Binding-site contacts:
Ligand atom C3 contacts residue LEU151 of chain 14.D at 4.2 Å (hydrophobic).
Ligand atom O6 contacts residue SER89 of chain 14.D at 2.8 Å (h-bond).
Ligand atom C1 contacts residue ASN87 of chain 14.D at 1.4 Å.
Ligand atom C1 contacts residue SER89 of chain 14.D at 3.3 Å.
Ligand atom C2 contacts residue ASN87 of chain 14.D at 2.4 Å.
Ligand atom C5 contacts residue ASN87 of chain 14.D at 3.7 Å.
Ligand atom C6 contacts residue LEU151 of chain 14.D at 3.7 Å (hydrophobic).
Ligand atom O7 contacts residue ASN87 of chain 14.D at 4.1 Å.
Ligand atom C4 contacts residue LEU151 of chain 14.D at 4.0 Å (hydrophobic).
Ligand atom C7 contacts residue ASN87 of chain 14.D at 3.8 Å.
Ligand atom C7 contacts residue ILE155 of chain 14.D at 4.3 Å (hydrophobic).
Ligand atom O6 contacts residue LEU91 of chain 14.D at 4.0 Å.
Ligand atom O5 contacts residue ASN87 of chain 14.D at 2.3 Å (h-bond).
Ligand atom C3 contacts residue ASN87 of chain 14.D at 3.8 Å.
Ligand atom O6 contacts residue LEU151 of chain 14.D at 3.4 Å.
Ligand atom N2 contacts residue ASN87 of chain 14.D at 2.9 Å (h-bond).
Ligand atom O5 contacts residue SER89 of chain 14.D at 2.8 Å (h-bond).
Ligand atom C5 contacts residue SER89 of chain 14.D at 3.3 Å.
Ligand atom C6 contacts residue LEU91 of chain 14.D at 4.2 Å (hydrophobic).
Ligand atom C4 contacts residue ASN87 of chain 14.D at 4.2 Å.
Ligand atom O4 contacts residue LEU151 of chain 14.D at 3.3 Å.
Ligand atom N2 contacts residue ILE155 of chain 14.D at 4.1 Å.
Ligand atom C8 contacts residue ILE155 of chain 14.D at 3.7 Å (hydrophobic).
Ligand atom C6 contacts residue SER89 of chain 14.D at 3.6 Å.
Ligand atom C5 contacts residue LEU151 of chain 14.D at 3.8 Å (hydrophobic).

Sequence of chain 14.D:
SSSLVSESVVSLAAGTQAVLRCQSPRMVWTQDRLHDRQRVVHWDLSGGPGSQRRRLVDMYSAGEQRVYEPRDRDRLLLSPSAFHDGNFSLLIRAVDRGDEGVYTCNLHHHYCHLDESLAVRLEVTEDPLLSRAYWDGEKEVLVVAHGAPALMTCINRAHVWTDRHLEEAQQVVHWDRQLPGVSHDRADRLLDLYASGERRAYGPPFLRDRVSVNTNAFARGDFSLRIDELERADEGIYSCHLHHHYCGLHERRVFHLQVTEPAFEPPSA

The protein below binds the small molecule below.
Small molecule (SMILES): CC(=O)N[C@@H]1[C@@H](O)[C@H](O)[C@@H](CO)O[C@H]1O